Binding-site contacts:
Ligand atom C7 contacts residue GLN322 of chain 21.E at 3.9 Å.
Ligand atom C5 contacts residue THR315 of chain 21.E at 4.0 Å.
Ligand atom N2 contacts residue ASN313 of chain 21.E at 3.0 Å (h-bond).
Ligand atom O5 contacts residue ASN313 of chain 21.E at 2.3 Å (h-bond).
Ligand atom C3 contacts residue ASN313 of chain 21.E at 3.8 Å.
Ligand atom C7 contacts residue ASN313 of chain 21.E at 3.5 Å.
Ligand atom C1 contacts residue ASN313 of chain 21.E at 1.4 Å.
Ligand atom C6 contacts residue THR315 of chain 21.E at 3.8 Å.
Ligand atom O7 contacts residue GLN322 of chain 21.E at 4.4 Å.
Ligand atom C2 contacts residue ASN313 of chain 21.E at 2.4 Å.
Ligand atom C5 contacts residue ASN313 of chain 21.E at 3.6 Å.
Ligand atom O5 contacts residue THR315 of chain 21.E at 3.9 Å.
Ligand atom C8 contacts residue GLN322 of chain 21.E at 3.2 Å.
Ligand atom N2 contacts residue GLN322 of chain 21.E at 4.5 Å.
Ligand atom O7 contacts residue ASN313 of chain 21.E at 3.6 Å.
Ligand atom C4 contacts residue ASN313 of chain 21.E at 4.2 Å.

The small molecule below binds the protein below.
Small molecule (SMILES): CC(=O)N[C@@H]1[C@@H](O)[C@H](O)[C@@H](CO)O[C@H]1O

Sequence of chain 21.E:
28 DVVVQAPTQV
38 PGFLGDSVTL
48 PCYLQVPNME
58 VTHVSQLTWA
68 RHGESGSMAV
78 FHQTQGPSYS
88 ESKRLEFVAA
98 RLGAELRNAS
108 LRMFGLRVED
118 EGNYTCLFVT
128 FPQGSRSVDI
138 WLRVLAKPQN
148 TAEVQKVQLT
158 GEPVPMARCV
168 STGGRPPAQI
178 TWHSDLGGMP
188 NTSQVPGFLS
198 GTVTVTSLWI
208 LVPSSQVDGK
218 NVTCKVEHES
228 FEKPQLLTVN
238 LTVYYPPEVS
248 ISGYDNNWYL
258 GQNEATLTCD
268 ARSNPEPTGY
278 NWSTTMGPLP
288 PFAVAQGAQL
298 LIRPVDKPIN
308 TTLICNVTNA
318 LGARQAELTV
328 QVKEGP